Sequence of chain 1.A:
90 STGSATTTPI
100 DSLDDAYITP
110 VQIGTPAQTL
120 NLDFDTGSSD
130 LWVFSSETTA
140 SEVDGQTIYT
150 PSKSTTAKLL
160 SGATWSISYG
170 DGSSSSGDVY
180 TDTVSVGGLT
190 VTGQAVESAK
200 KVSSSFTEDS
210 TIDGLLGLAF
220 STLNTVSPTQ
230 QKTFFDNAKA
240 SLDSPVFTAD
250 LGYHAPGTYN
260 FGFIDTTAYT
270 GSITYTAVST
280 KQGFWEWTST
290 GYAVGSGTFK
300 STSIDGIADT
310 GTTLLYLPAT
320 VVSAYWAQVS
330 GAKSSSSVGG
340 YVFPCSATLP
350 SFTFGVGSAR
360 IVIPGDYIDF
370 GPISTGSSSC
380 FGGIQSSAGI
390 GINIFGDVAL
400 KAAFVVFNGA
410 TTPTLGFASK

A protein and the small-molecule ligand that binds it are described below.
Small molecule (SMILES): Cc1cc(NCc2cccnc2)nc(N)n1

Binding-site contacts:
Ligand atom N contacts residue SER172 of chain 1.A at 3.2 Å (h-bond).
Ligand atom C contacts residue ASP124 of chain 1.A at 3.9 Å.
Ligand atom N contacts residue ASP170 of chain 1.A at 3.0 Å (salt-bridge).
Ligand atom C6 contacts residue SER204 of chain 1.A at 3.4 Å.
Ligand atom C5 contacts residue SER204 of chain 1.A at 3.1 Å.
Ligand atom N2 contacts residue DMS1 of chain 1.E at 4.0 Å.
Ligand atom N2 contacts residue TYR168 of chain 1.A at 2.8 Å.
Ligand atom C2 contacts residue PHE205 of chain 1.A at 3.8 Å (hydrophobic).
Ligand atom C4 contacts residue SER172 of chain 1.A at 3.7 Å.
Ligand atom N3 contacts residue RE41 of chain 1.C at 3.6 Å.
Ligand atom C2 contacts residue ASP122 of chain 1.A at 3.6 Å.
Ligand atom C10 contacts residue RE41 of chain 1.C at 3.6 Å.
Ligand atom N1 contacts residue DMS1 of chain 1.E at 3.5 Å.
Ligand atom N contacts residue DMS1 of chain 1.E at 3.9 Å.
Ligand atom C5 contacts residue SER172 of chain 1.A at 4.0 Å.
Ligand atom C contacts residue ASP122 of chain 1.A at 3.1 Å.
Ligand atom C1 contacts residue GLY310 of chain 1.A at 3.8 Å.
Ligand atom C7 contacts residue SER204 of chain 1.A at 3.9 Å.
Ligand atom C contacts residue LEU214 of chain 1.A at 3.4 Å (hydrophobic).
Ligand atom C3 contacts residue RE41 of chain 1.C at 3.8 Å.
Ligand atom C4 contacts residue TYR168 of chain 1.A at 3.7 Å (hydrophobic).
Ligand atom C9 contacts residue RE41 of chain 1.C at 3.6 Å.
Ligand atom C4 contacts residue DMS1 of chain 1.E at 3.6 Å.
Ligand atom N2 contacts residue ASP170 of chain 1.A at 2.6 Å (salt-bridge).
Ligand atom N contacts residue PHE205 of chain 1.A at 3.9 Å.
Ligand atom N2 contacts residue SER172 of chain 1.A at 3.4 Å (h-bond).
Ligand atom C2 contacts residue RE41 of chain 1.C at 3.6 Å.
Ligand atom C3 contacts residue PHE205 of chain 1.A at 3.4 Å (hydrophobic).
Ligand atom C5 contacts residue PHE205 of chain 1.A at 3.5 Å (hydrophobic).
Ligand atom C4 contacts residue ASP170 of chain 1.A at 3.1 Å.
Ligand atom N1 contacts residue GLY310 of chain 1.A at 3.7 Å.
Ligand atom N4 contacts residue RE41 of chain 1.C at 3.3 Å (h-bond).
Ligand atom C8 contacts residue ASP170 of chain 1.A at 3.6 Å.
Ligand atom C7 contacts residue ASP170 of chain 1.A at 2.9 Å.
Ligand atom C contacts residue GLY310 of chain 1.A at 3.4 Å.
Ligand atom N3 contacts residue PHE205 of chain 1.A at 3.0 Å.
Ligand atom C1 contacts residue LEU214 of chain 1.A at 3.8 Å (hydrophobic).
Ligand atom C1 contacts residue ASP122 of chain 1.A at 3.7 Å.
Ligand atom C1 contacts residue DMS1 of chain 1.E at 3.8 Å.
Ligand atom C10 contacts residue SER204 of chain 1.A at 3.4 Å.